Binding-site contacts:
Ligand atom OAF contacts residue ARG43 of chain 1.D at 3.0 Å (salt-bridge).
Ligand atom OAH contacts residue ARG43 of chain 1.D at 3.9 Å.
Ligand atom CBI contacts residue LEU47 of chain 1.D at 4.3 Å (hydrophobic).
Ligand atom CAE contacts residue ARG43 of chain 1.D at 3.2 Å.
Ligand atom CAX contacts residue ARG43 of chain 1.D at 3.9 Å.
Ligand atom OAH contacts residue PHE44 of chain 1.D at 4.2 Å.
Ligand atom CBA contacts residue LEU130 of chain 1.C at 4.4 Å (hydrophobic).
Ligand atom CAI contacts residue ARG43 of chain 1.D at 4.5 Å.
Ligand atom CAB contacts residue LEU130 of chain 1.C at 3.0 Å (hydrophobic).
Ligand atom CAU contacts residue LEU47 of chain 1.D at 3.3 Å (hydrophobic).
Ligand atom CAS contacts residue LEU47 of chain 1.D at 3.2 Å (hydrophobic).
Ligand atom CAV contacts residue ARG43 of chain 1.D at 4.5 Å.
Ligand atom CAD contacts residue LEU47 of chain 1.D at 4.4 Å (hydrophobic).
Ligand atom CAE contacts residue LEU47 of chain 1.D at 4.0 Å (hydrophobic).

Sequence of chain 1.D:
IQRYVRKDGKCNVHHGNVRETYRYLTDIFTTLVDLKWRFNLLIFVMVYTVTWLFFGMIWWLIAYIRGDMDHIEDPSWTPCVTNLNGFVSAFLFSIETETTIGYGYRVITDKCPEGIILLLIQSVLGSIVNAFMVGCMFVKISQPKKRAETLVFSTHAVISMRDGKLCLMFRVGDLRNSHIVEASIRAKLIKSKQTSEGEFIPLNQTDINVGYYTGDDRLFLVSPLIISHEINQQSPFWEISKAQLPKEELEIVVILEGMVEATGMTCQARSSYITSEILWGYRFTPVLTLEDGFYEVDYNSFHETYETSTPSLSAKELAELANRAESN

The protein below binds the small molecule below.
Small molecule (SMILES): CC(C)CCC[C@@H](C)[C@H]1CC[C@H]2[C@@H]3CC=C4C[C@@H](OC(=O)CCC(=O)O)CC[C@]4(C)[C@H]3CC[C@]12C

Sequence of chain 1.C:
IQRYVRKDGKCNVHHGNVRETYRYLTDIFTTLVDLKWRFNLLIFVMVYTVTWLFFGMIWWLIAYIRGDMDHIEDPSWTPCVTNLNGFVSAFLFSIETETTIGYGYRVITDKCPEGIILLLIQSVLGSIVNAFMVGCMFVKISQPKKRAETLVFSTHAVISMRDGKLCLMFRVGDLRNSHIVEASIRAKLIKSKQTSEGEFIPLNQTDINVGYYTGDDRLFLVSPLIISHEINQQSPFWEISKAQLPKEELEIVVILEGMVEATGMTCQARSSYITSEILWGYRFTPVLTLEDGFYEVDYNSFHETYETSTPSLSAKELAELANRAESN